Sequence of chain 1.B:
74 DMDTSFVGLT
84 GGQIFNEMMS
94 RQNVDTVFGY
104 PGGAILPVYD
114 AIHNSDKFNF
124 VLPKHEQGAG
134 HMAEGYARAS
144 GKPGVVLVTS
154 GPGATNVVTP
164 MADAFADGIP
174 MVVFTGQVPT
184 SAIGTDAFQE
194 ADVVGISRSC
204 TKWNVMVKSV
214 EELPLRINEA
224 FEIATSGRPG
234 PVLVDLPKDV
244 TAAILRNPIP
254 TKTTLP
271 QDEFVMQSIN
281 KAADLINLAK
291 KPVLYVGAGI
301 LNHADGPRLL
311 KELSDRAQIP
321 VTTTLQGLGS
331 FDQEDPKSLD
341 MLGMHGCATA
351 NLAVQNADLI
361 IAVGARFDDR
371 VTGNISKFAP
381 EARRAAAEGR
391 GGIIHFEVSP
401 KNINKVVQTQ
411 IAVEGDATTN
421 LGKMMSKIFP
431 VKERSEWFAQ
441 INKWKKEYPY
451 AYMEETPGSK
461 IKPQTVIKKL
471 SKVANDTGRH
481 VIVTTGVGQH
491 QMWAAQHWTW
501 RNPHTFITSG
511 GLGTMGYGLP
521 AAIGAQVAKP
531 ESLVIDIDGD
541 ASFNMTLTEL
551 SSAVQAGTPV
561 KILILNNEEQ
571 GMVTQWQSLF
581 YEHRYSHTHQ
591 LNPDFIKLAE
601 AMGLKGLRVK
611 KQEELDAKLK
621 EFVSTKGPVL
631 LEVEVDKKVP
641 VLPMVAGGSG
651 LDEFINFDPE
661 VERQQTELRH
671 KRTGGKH

Sequence of chain 1.A:
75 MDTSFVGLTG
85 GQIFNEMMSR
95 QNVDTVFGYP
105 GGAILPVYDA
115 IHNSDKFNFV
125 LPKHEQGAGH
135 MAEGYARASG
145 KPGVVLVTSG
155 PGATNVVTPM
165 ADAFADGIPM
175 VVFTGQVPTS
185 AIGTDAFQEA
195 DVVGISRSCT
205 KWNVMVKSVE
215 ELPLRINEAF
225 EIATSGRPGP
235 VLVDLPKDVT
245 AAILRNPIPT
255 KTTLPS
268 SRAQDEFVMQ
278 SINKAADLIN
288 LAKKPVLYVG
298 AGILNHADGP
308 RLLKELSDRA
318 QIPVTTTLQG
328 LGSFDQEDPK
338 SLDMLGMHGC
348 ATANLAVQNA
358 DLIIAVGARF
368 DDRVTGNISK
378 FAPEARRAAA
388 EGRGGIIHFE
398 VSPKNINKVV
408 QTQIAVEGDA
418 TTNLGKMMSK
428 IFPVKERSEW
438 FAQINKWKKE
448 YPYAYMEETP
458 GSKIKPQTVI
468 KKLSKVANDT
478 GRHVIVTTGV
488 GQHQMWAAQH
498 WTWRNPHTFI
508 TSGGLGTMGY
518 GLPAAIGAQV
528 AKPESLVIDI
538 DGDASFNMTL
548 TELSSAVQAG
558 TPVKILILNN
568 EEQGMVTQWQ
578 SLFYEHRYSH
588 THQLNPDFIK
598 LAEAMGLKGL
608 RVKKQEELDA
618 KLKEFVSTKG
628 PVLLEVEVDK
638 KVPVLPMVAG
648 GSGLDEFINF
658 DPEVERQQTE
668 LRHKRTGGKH

Binding-site contacts:
Ligand atom C1 contacts residue ARG370 of chain 1.A at 3.8 Å.
Ligand atom O9 contacts residue ARG370 of chain 1.A at 2.8 Å (salt-bridge).
Ligand atom C13 contacts residue ALA107 of chain 1.B at 3.4 Å (hydrophobic).
Ligand atom C3 contacts residue ARG370 of chain 1.A at 3.5 Å.
Ligand atom C7' contacts residue MET572 of chain 1.A at 3.8 Å (hydrophobic).
Ligand atom C5 contacts residue ALA190 of chain 1.B at 3.8 Å (hydrophobic).
Ligand atom O11 contacts residue VAL181 of chain 1.B at 3.7 Å.
Ligand atom C4 contacts residue ASP369 of chain 1.A at 3.9 Å.
Ligand atom C5' contacts residue MET572 of chain 1.A at 3.6 Å (hydrophobic).
Ligand atom C6' contacts residue TRP576 of chain 1.A at 3.7 Å (hydrophobic).
Ligand atom O12 contacts residue PHE191 of chain 1.B at 3.4 Å.
Ligand atom C8' contacts residue ARG370 of chain 1.A at 3.5 Å.
Ligand atom C6 contacts residue PHE191 of chain 1.B at 3.7 Å (hydrophobic).
Ligand atom C7' contacts residue VAL573 of chain 1.A at 3.8 Å (hydrophobic).
Ligand atom C6 contacts residue ARG370 of chain 1.A at 3.8 Å.
Ligand atom C4' contacts residue ARG370 of chain 1.A at 3.8 Å.
Ligand atom C2' contacts residue TRP576 of chain 1.A at 3.6 Å (hydrophobic).
Ligand atom C2 contacts residue ARG370 of chain 1.A at 3.6 Å.
Ligand atom C6 contacts residue VAL181 of chain 1.B at 3.8 Å (hydrophobic).
Ligand atom N1' contacts residue TRP576 of chain 1.A at 3.6 Å.
Ligand atom C4 contacts residue ARG370 of chain 1.A at 3.5 Å.
Ligand atom N1' contacts residue GLY106 of chain 1.B at 3.2 Å.
Ligand atom O7B contacts residue PRO182 of chain 1.B at 3.2 Å.
Ligand atom C1 contacts residue PRO182 of chain 1.B at 3.8 Å (hydrophobic).
Ligand atom O7B contacts residue LYS241 of chain 1.B at 2.9 Å.
Ligand atom O11 contacts residue ALA107 of chain 1.B at 3.8 Å.
Ligand atom C5' contacts residue TRP576 of chain 1.A at 3.5 Å (hydrophobic).
Ligand atom N3' contacts residue ARG370 of chain 1.A at 3.2 Å (salt-bridge).
Ligand atom C2 contacts residue PRO182 of chain 1.B at 3.8 Å (hydrophobic).
Ligand atom O11 contacts residue PRO182 of chain 1.B at 3.6 Å.
Ligand atom C5 contacts residue ASP369 of chain 1.A at 3.2 Å.
Ligand atom C5 contacts residue ARG370 of chain 1.A at 3.7 Å.
Ligand atom C4' contacts residue TRP576 of chain 1.A at 3.6 Å (hydrophobic).
Ligand atom N3' contacts residue TRP576 of chain 1.A at 3.2 Å.
Ligand atom C9 contacts residue TRP576 of chain 1.A at 3.5 Å (hydrophobic).
Ligand atom C4' contacts residue PHE191 of chain 1.B at 3.8 Å (hydrophobic).
Ligand atom O9 contacts residue TRP576 of chain 1.A at 3.5 Å.
Ligand atom C8' contacts residue PHE191 of chain 1.B at 3.8 Å (hydrophobic).
Ligand atom N10 contacts residue TRP576 of chain 1.A at 3.4 Å.
Ligand atom C13 contacts residue GLN192 of chain 1.B at 3.7 Å.

The protein below binds the small molecule below.
Small molecule (SMILES): COC(=O)c1ccccc1S(=O)(=O)NC(=O)Nc1nc(C)cc(C)n1